Sequence of chain 1.D:
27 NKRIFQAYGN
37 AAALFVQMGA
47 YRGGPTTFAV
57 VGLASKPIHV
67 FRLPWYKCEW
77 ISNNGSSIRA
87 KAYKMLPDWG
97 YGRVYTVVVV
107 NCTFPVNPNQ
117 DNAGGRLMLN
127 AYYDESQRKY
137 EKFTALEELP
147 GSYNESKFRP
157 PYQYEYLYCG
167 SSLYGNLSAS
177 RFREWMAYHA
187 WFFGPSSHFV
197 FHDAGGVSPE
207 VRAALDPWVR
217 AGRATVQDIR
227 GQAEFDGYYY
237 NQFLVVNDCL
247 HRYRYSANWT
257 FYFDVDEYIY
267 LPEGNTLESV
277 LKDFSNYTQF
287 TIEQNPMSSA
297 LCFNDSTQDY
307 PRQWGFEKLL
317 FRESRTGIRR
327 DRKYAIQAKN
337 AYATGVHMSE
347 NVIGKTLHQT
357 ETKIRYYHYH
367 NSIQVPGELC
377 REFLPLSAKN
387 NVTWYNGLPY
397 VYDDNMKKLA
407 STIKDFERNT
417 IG

Binding-site contacts:
Ligand atom O7 contacts residue GLN370 of chain 1.D at 2.7 Å (h-bond).
Ligand atom C2 contacts residue ASN172 of chain 1.D at 2.5 Å.
Ligand atom O5 contacts residue ASN172 of chain 1.D at 2.3 Å (h-bond).
Ligand atom C7 contacts residue GLN370 of chain 1.D at 3.5 Å.
Ligand atom C7 contacts residue ASN172 of chain 1.D at 3.5 Å.
Ligand atom C7 contacts residue GLY171 of chain 1.D at 4.2 Å.
Ligand atom C3 contacts residue ASN172 of chain 1.D at 3.8 Å.
Ligand atom C8 contacts residue GLN370 of chain 1.D at 3.4 Å.
Ligand atom N2 contacts residue ASN172 of chain 1.D at 3.0 Å (h-bond).
Ligand atom C5 contacts residue ASN172 of chain 1.D at 3.6 Å.
Ligand atom C8 contacts residue TYR170 of chain 1.D at 4.4 Å (hydrophobic).
Ligand atom C4 contacts residue ASN172 of chain 1.D at 4.2 Å.
Ligand atom N2 contacts residue GLN370 of chain 1.D at 4.5 Å.
Ligand atom C8 contacts residue GLY171 of chain 1.D at 3.6 Å.
Ligand atom O7 contacts residue ASN172 of chain 1.D at 3.5 Å (h-bond).
Ligand atom C1 contacts residue ASN172 of chain 1.D at 1.4 Å.
Ligand atom N2 contacts residue GLY171 of chain 1.D at 4.5 Å.

A protein and the small-molecule ligand that binds it are described below.
Small molecule (SMILES): CC(=O)N[C@@H]1[C@@H](O)[C@H](O)[C@@H](CO)O[C@H]1O